A protein and the small-molecule ligand that binds it are described below.
Small molecule (SMILES): CC(=O)N[C@@H]1[C@@H](O[C@@H]2O[C@H](CO)[C@H](O)[C@H](O[C@]3(C(=O)O)C[C@H](O)[C@@H](NC(C)=O)[C@H]([C@H](O)[C@H](O)CO)O3)[C@H]2O)[C@H](O)[C@@H](CO[C@]2(C(=O)O)C[C@H](O)[C@@H](NC(C)=O)[C@H]([C@H](O)[C@H](O)CO)O2)O[C@H]1O

Sequence of chain 55.D:
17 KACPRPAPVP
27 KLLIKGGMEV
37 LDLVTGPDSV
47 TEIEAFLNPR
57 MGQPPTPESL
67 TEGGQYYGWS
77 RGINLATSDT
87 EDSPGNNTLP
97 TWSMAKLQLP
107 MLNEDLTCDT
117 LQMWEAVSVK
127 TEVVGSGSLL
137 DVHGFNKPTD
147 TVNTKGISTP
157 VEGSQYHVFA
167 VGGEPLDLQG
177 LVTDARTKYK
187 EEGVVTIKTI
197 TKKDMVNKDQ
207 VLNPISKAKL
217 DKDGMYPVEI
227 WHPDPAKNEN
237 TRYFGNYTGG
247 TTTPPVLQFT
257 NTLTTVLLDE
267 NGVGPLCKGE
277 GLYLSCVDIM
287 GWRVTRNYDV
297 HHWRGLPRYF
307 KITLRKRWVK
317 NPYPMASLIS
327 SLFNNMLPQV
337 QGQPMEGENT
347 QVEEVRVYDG

Binding-site contacts:
Ligand atom O6 contacts residue ASN93 of chain 55.D at 3.6 Å (h-bond).
Ligand atom C6 contacts residue ASN80 of chain 55.D at 4.3 Å.
Ligand atom C4 contacts residue HIS298 of chain 55.D at 3.7 Å.
Ligand atom C5 contacts residue ASN93 of chain 55.D at 4.1 Å.
Ligand atom C6 contacts residue TYR72 of chain 55.D at 3.7 Å (hydrophobic).
Ligand atom O1B contacts residue TYR72 of chain 55.D at 4.0 Å.
Ligand atom C11 contacts residue TYR72 of chain 55.D at 4.2 Å (hydrophobic).
Ligand atom C3 contacts residue HIS298 of chain 55.D at 3.8 Å.
Ligand atom O1A contacts residue ARG77 of chain 55.D at 2.7 Å (salt-bridge).
Ligand atom C1 contacts residue TYR72 of chain 55.D at 3.8 Å (hydrophobic).
Ligand atom C4 contacts residue ARG77 of chain 55.D at 4.0 Å.
Ligand atom O3 contacts residue GLY78 of chain 55.D at 3.7 Å.
Ligand atom C5 contacts residue TYR72 of chain 55.D at 3.5 Å (hydrophobic).
Ligand atom C1 contacts residue ARG77 of chain 55.D at 3.1 Å.
Ligand atom C6 contacts residue ASN93 of chain 55.D at 3.4 Å.
Ligand atom O4 contacts residue VAL296 of chain 55.D at 3.9 Å.
Ligand atom C2 contacts residue ARG77 of chain 55.D at 4.0 Å.
Ligand atom O4 contacts residue THR291 of chain 55.D at 3.9 Å.
Ligand atom C8 contacts residue ARG77 of chain 55.D at 4.2 Å.
Ligand atom C4 contacts residue GLY78 of chain 55.D at 3.9 Å.
Ligand atom C3 contacts residue GLY78 of chain 55.D at 3.8 Å.
Ligand atom O8 contacts residue ARG77 of chain 55.D at 3.5 Å (salt-bridge).
Ligand atom O4 contacts residue TYR72 of chain 55.D at 3.7 Å.
Ligand atom C4 contacts residue TYR72 of chain 55.D at 3.4 Å (hydrophobic).
Ligand atom O4 contacts residue HIS298 of chain 55.D at 2.7 Å (h-bond).
Ligand atom C10 contacts residue TYR72 of chain 55.D at 4.0 Å (hydrophobic).
Ligand atom C4 contacts residue VAL296 of chain 55.D at 4.2 Å (hydrophobic).
Ligand atom O4 contacts residue ARG77 of chain 55.D at 4.2 Å.
Ligand atom O1A contacts residue TYR72 of chain 55.D at 3.4 Å.
Ligand atom C3 contacts residue VAL296 of chain 55.D at 3.6 Å (hydrophobic).
Ligand atom N5 contacts residue TYR72 of chain 55.D at 2.9 Å (h-bond).
Ligand atom O1A contacts residue LYS186 of chain 55.D at 4.3 Å.
Ligand atom C3 contacts residue ARG77 of chain 55.D at 3.3 Å.
Ligand atom O1A contacts residue GLY78 of chain 55.D at 3.8 Å.
Ligand atom C6 contacts residue THR94 of chain 55.D at 4.3 Å.
Ligand atom O1B contacts residue ARG77 of chain 55.D at 2.4 Å (salt-bridge).
Ligand atom O4 contacts residue GLY78 of chain 55.D at 3.4 Å (h-bond).
Ligand atom O4 contacts residue ASN80 of chain 55.D at 4.1 Å.
Ligand atom C2 contacts residue GLY78 of chain 55.D at 4.2 Å.
Ligand atom O8 contacts residue TYR72 of chain 55.D at 3.4 Å (h-bond).

Sequence of chain 55.E:
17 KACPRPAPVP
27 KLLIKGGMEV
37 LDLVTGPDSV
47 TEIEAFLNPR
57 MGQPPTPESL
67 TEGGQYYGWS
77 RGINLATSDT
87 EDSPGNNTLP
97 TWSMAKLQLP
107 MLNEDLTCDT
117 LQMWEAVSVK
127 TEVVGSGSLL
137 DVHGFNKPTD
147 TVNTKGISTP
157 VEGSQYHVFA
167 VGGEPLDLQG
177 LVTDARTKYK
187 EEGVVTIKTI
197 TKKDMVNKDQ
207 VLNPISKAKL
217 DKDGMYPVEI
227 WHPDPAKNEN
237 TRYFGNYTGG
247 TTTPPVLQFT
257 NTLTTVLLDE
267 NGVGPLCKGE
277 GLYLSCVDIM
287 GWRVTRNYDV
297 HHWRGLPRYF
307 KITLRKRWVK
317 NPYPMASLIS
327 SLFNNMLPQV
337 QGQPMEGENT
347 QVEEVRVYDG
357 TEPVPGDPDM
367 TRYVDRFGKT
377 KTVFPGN